Sequence of chain 1.B:
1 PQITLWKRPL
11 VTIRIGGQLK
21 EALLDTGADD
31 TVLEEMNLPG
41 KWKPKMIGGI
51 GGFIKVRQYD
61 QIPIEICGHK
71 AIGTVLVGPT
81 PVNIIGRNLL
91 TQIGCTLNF

This small molecule binds to this protein.
Small molecule (SMILES): CC[C@H](C)CN(C[C@@H](O)[C@H](Cc1ccccc1)NC(=O)O[C@H]1CO[C@H]2OCC[C@H]21)S(=O)(=O)c1ccc(N)cc1

Sequence of chain 1.A:
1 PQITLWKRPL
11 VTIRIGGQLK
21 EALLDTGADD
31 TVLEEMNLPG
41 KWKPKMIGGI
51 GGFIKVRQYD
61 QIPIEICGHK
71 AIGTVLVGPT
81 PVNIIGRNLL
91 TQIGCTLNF

Binding-site contacts:
Ligand atom O26 contacts residue ASP29 of chain 1.A at 3.1 Å (salt-bridge).
Ligand atom C36 contacts residue PRO81 of chain 1.B at 3.7 Å (hydrophobic).
Ligand atom O26 contacts residue ASP30 of chain 1.A at 3.0 Å (salt-bridge).
Ligand atom O9 contacts residue ILE50 of chain 1.A at 3.6 Å.
Ligand atom C36 contacts residue ILE50 of chain 1.A at 3.6 Å (hydrophobic).
Ligand atom C30 contacts residue GLY48 of chain 1.A at 3.1 Å.
Ligand atom C13 contacts residue GLY27 of chain 1.B at 3.8 Å.
Ligand atom C32 contacts residue ASP25 of chain 1.B at 3.3 Å.
Ligand atom O28 contacts residue ASP29 of chain 1.A at 3.0 Å (salt-bridge).
Ligand atom O18 contacts residue ASP25 of chain 1.B at 2.6 Å (salt-bridge).
Ligand atom N20 contacts residue GLY27 of chain 1.A at 3.2 Å (h-bond).
Ligand atom C17 contacts residue ASP25 of chain 1.A at 3.5 Å.
Ligand atom C35 contacts residue VAL82 of chain 1.B at 3.8 Å (hydrophobic).
Ligand atom O23 contacts residue ALA28 of chain 1.A at 3.5 Å.
Ligand atom C31 contacts residue GLY48 of chain 1.A at 3.2 Å.
Ligand atom C16 contacts residue ASP25 of chain 1.B at 3.2 Å.
Ligand atom C34 contacts residue VAL82 of chain 1.B at 3.7 Å (hydrophobic).
Ligand atom O26 contacts residue ALA28 of chain 1.A at 3.8 Å.
Ligand atom C12 contacts residue GLY27 of chain 1.B at 3.5 Å.
Ligand atom C2 contacts residue ASP30 of chain 1.B at 3.8 Å.
Ligand atom O18 contacts residue ASP25 of chain 1.A at 2.5 Å (salt-bridge).
Ligand atom O9 contacts residue ILE84 of chain 1.B at 3.6 Å.
Ligand atom C25 contacts residue ALA28 of chain 1.A at 3.7 Å (hydrophobic).
Ligand atom C36 contacts residue GLY49 of chain 1.A at 3.7 Å.
Ligand atom C27 contacts residue ASP29 of chain 1.A at 3.6 Å.
Ligand atom C7 contacts residue ALA28 of chain 1.B at 3.4 Å (hydrophobic).
Ligand atom N1 contacts residue ASP30 of chain 1.B at 3.2 Å (salt-bridge).
Ligand atom C6 contacts residue ALA28 of chain 1.B at 3.5 Å (hydrophobic).
Ligand atom C15 contacts residue GLY27 of chain 1.B at 3.7 Å.
Ligand atom C7 contacts residue ASP30 of chain 1.B at 3.5 Å.
Ligand atom C33 contacts residue GLY27 of chain 1.A at 3.4 Å.
Ligand atom C17 contacts residue ASP25 of chain 1.B at 3.3 Å.
Ligand atom C25 contacts residue ASP30 of chain 1.A at 3.7 Å.
Ligand atom C32 contacts residue GLY27 of chain 1.A at 3.6 Å.
Ligand atom O10 contacts residue GLY49 of chain 1.B at 3.3 Å.
Ligand atom C4 contacts residue GLY48 of chain 1.B at 3.5 Å.
Ligand atom C13 contacts residue ASP25 of chain 1.A at 3.8 Å.
Ligand atom O10 contacts residue ILE50 of chain 1.A at 3.2 Å.
Ligand atom C29 contacts residue GLY27 of chain 1.A at 3.6 Å.
Ligand atom O18 contacts residue GLY27 of chain 1.A at 3.4 Å.